This small molecule binds to this protein.
Small molecule (SMILES): CC(=O)N[C@@H]1[C@@H](O)[C@H](O)[C@@H](CO)O[C@H]1O

Binding-site contacts:
Ligand atom C5 contacts residue ASN127 of chain 3.A at 3.6 Å.
Ligand atom C1 contacts residue GLN126 of chain 3.A at 4.4 Å.
Ligand atom C1 contacts residue ASN127 of chain 3.A at 1.4 Å.
Ligand atom C2 contacts residue GLN126 of chain 3.A at 4.2 Å.
Ligand atom N2 contacts residue GLN126 of chain 3.A at 3.3 Å (h-bond).
Ligand atom N2 contacts residue ASN127 of chain 3.A at 2.9 Å (h-bond).
Ligand atom C7 contacts residue ASN127 of chain 3.A at 3.9 Å.
Ligand atom C3 contacts residue ASN127 of chain 3.A at 3.7 Å.
Ligand atom C2 contacts residue ASN127 of chain 3.A at 2.5 Å.
Ligand atom C1 contacts residue ARG249 of chain 3.A at 4.3 Å.
Ligand atom C4 contacts residue ASN127 of chain 3.A at 4.2 Å.
Ligand atom O3 contacts residue GLN126 of chain 3.A at 4.5 Å.
Ligand atom C7 contacts residue GLN126 of chain 3.A at 4.0 Å.
Ligand atom C8 contacts residue GLN126 of chain 3.A at 3.5 Å.
Ligand atom O5 contacts residue ASN127 of chain 3.A at 2.3 Å (h-bond).
Ligand atom C3 contacts residue GLN126 of chain 3.A at 4.2 Å.

Sequence of chain 3.A:
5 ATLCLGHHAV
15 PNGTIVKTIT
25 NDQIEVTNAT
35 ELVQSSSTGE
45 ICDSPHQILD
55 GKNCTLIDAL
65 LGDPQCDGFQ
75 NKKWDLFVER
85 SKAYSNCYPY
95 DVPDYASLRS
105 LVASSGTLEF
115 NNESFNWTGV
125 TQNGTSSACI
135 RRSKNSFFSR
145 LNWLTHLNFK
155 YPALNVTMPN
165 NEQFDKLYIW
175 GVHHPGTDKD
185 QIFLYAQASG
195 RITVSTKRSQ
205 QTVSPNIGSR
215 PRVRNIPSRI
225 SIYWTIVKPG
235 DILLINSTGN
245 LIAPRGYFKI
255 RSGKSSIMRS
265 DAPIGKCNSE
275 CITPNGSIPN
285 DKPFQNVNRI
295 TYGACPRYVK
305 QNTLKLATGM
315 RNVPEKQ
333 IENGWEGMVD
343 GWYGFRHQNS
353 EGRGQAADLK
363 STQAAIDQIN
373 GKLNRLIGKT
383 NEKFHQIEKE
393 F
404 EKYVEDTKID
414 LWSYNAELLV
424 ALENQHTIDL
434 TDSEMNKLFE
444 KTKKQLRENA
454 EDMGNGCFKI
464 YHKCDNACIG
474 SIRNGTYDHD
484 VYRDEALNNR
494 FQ